Sequence of chain 1.H:
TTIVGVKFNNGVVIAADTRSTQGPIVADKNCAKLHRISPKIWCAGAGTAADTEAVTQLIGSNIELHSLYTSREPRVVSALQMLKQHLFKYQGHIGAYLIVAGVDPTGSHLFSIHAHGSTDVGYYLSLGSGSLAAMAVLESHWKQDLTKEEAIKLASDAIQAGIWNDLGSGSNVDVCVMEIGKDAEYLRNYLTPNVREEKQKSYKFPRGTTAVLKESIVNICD

The protein below binds the small molecule below.
Small molecule (SMILES): CC(C)C[C@H](NC(=O)[C@H](CCc1ccccc1)NC(=O)CN1CCOCC1)C(=O)N[C@@H](Cc1ccccc1)C(=O)N[C@@H](CC(C)C)[C@@H](O)[C@H](C)CO

Binding-site contacts:
Ligand atom C23 contacts residue THR21 of chain 1.N at 3.4 Å.
Ligand atom C59 contacts residue THR1 of chain 1.N at 2.5 Å.
Ligand atom N30 contacts residue THR21 of chain 1.N at 3.0 Å (h-bond).
Ligand atom O29 contacts residue ALA49 of chain 1.N at 3.2 Å (h-bond).
Ligand atom C34 contacts residue GLY47 of chain 1.N at 3.4 Å.
Ligand atom C47 contacts residue THR1 of chain 1.N at 1.4 Å.
Ligand atom N41 contacts residue GLY47 of chain 1.N at 2.9 Å (h-bond).
Ligand atom C42 contacts residue THR1 of chain 1.N at 2.3 Å.
Ligand atom O21 contacts residue THR22 of chain 1.N at 3.6 Å.
Ligand atom O40 contacts residue THR20 of chain 1.N at 3.3 Å.
Ligand atom C58 contacts residue THR21 of chain 1.N at 3.7 Å.
Ligand atom O60 contacts residue SER129 of chain 1.N at 3.5 Å (h-bond).
Ligand atom O48 contacts residue GLY47 of chain 1.N at 3.0 Å (h-bond).
Ligand atom O21 contacts residue THR21 of chain 1.N at 3.7 Å.
Ligand atom C28 contacts residue THR21 of chain 1.N at 3.7 Å.
Ligand atom C26 contacts residue SER118 of chain 1.H at 3.4 Å.
Ligand atom O40 contacts residue THR21 of chain 1.N at 3.2 Å (h-bond).
Ligand atom C26 contacts residue HIS114 of chain 1.H at 3.5 Å.
Ligand atom C43 contacts residue THR1 of chain 1.N at 2.7 Å.
Ligand atom C44 contacts residue LYS33 of chain 1.N at 3.8 Å.
Ligand atom C27 contacts residue THR22 of chain 1.N at 2.9 Å.
Ligand atom O48 contacts residue SER46 of chain 1.N at 3.6 Å.
Ligand atom C42 contacts residue GLY47 of chain 1.N at 3.8 Å.
Ligand atom C58 contacts residue SER168 of chain 1.N at 3.5 Å.
Ligand atom C27 contacts residue ALA27 of chain 1.N at 3.6 Å (hydrophobic).
Ligand atom C39 contacts residue GLY47 of chain 1.N at 3.5 Å.
Ligand atom C34 contacts residue SER48 of chain 1.N at 3.7 Å.
Ligand atom O48 contacts residue THR1 of chain 1.N at 2.1 Å (h-bond).
Ligand atom C31 contacts residue GLY47 of chain 1.N at 3.3 Å.
Ligand atom C45 contacts residue ARG45 of chain 1.N at 3.6 Å.
Ligand atom C51 contacts residue THR1 of chain 1.N at 1.5 Å.
Ligand atom N4 contacts residue THR22 of chain 1.N at 3.7 Å.
Ligand atom N41 contacts residue THR1 of chain 1.N at 3.6 Å.
Ligand atom C46 contacts residue THR20 of chain 1.N at 3.4 Å.
Ligand atom C58 contacts residue THR1 of chain 1.N at 2.5 Å.
Ligand atom C44 contacts residue THR1 of chain 1.N at 3.7 Å.
Ligand atom C43 contacts residue GLY47 of chain 1.N at 3.5 Å.
Ligand atom C59 contacts residue SER129 of chain 1.N at 3.5 Å.
Ligand atom C13 contacts residue HIS116 of chain 1.H at 3.7 Å.
Ligand atom O60 contacts residue THR1 of chain 1.N at 3.0 Å (h-bond).

Sequence of chain 1.N:
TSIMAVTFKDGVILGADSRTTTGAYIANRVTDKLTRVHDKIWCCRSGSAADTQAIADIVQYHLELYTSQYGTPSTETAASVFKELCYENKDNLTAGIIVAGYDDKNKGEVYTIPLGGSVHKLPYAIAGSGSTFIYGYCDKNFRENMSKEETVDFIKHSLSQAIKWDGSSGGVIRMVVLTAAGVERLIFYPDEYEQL